Binding-site contacts:
Ligand atom N3 contacts residue LEU158 of chain 1.H at 3.6 Å.
Ligand atom C5' contacts residue ILE25 of chain 1.H at 3.8 Å (hydrophobic).
Ligand atom C4B contacts residue ARG628 of chain 1.G at 3.8 Å.
Ligand atom O1 contacts residue ASP111 of chain 1.H at 3.2 Å (salt-bridge).
Ligand atom C14 contacts residue ASP169 of chain 1.H at 3.6 Å.
Ligand atom C6 contacts residue LEU158 of chain 1.H at 3.8 Å (hydrophobic).
Ligand atom C2 contacts residue LEU158 of chain 1.H at 3.5 Å (hydrophobic).
Ligand atom CA' contacts residue ASP109 of chain 1.H at 3.7 Å.
Ligand atom N6 contacts residue MET108 of chain 1.H at 2.9 Å (h-bond).
Ligand atom C5 contacts residue LEU158 of chain 1.H at 3.5 Å (hydrophobic).
Ligand atom C5B contacts residue ARG628 of chain 1.G at 3.7 Å.
Ligand atom C5B contacts residue ARG647 of chain 1.G at 3.8 Å.
Ligand atom C11 contacts residue PHE105 of chain 1.H at 3.4 Å (hydrophobic).
Ligand atom C1B contacts residue ARG628 of chain 1.G at 3.8 Å.
Ligand atom C6' contacts residue TYR107 of chain 1.H at 3.4 Å (hydrophobic).
Ligand atom C4 contacts residue LEU158 of chain 1.H at 3.2 Å (hydrophobic).
Ligand atom N1B contacts residue ILE25 of chain 1.H at 3.4 Å (h-bond).
Ligand atom C4' contacts residue ILE25 of chain 1.H at 3.8 Å (hydrophobic).
Ligand atom C3B contacts residue ASN607 of chain 1.G at 3.4 Å.
Ligand atom C2B contacts residue ILE609 of chain 1.G at 3.8 Å (hydrophobic).
Ligand atom N7 contacts residue ALA46 of chain 1.H at 3.7 Å.
Ligand atom C5' contacts residue TYR107 of chain 1.H at 3.4 Å (hydrophobic).
Ligand atom CA' contacts residue HIS110 of chain 1.H at 3.5 Å.
Ligand atom N9 contacts residue LEU158 of chain 1.H at 3.5 Å.
Ligand atom N7 contacts residue LEU158 of chain 1.H at 3.8 Å.
Ligand atom C6' contacts residue ASP109 of chain 1.H at 3.6 Å.
Ligand atom N1 contacts residue LEU158 of chain 1.H at 3.5 Å.
Ligand atom C3' contacts residue ARG628 of chain 1.G at 3.1 Å.
Ligand atom C11 contacts residue ALA46 of chain 1.H at 3.5 Å (hydrophobic).
Ligand atom C1' contacts residue ASP109 of chain 1.H at 3.8 Å.
Ligand atom C8 contacts residue GLU106 of chain 1.H at 3.3 Å.
Ligand atom C1B contacts residue ILE25 of chain 1.H at 3.7 Å (hydrophobic).
Ligand atom C6' contacts residue MET108 of chain 1.H at 3.6 Å (hydrophobic).
Ligand atom N1B contacts residue ARG628 of chain 1.G at 3.8 Å.
Ligand atom CA' contacts residue MET108 of chain 1.H at 3.1 Å (hydrophobic).
Ligand atom C2' contacts residue ARG628 of chain 1.G at 3.2 Å.
Ligand atom N9 contacts residue ALA46 of chain 1.H at 3.7 Å.
Ligand atom C8 contacts residue ALA46 of chain 1.H at 3.1 Å (hydrophobic).
Ligand atom N7 contacts residue MET108 of chain 1.H at 3.3 Å (h-bond).
Ligand atom C4B contacts residue ARG647 of chain 1.G at 3.5 Å.

Sequence of chain 1.H:
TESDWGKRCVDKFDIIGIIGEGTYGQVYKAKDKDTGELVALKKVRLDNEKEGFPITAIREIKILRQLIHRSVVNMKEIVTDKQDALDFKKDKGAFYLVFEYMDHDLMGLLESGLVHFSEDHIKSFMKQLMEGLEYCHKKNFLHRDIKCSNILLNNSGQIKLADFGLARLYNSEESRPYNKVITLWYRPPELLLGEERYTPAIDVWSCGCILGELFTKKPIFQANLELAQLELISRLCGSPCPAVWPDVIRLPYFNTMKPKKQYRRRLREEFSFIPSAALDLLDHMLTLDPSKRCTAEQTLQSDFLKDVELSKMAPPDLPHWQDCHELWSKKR

Sequence of chain 1.G:
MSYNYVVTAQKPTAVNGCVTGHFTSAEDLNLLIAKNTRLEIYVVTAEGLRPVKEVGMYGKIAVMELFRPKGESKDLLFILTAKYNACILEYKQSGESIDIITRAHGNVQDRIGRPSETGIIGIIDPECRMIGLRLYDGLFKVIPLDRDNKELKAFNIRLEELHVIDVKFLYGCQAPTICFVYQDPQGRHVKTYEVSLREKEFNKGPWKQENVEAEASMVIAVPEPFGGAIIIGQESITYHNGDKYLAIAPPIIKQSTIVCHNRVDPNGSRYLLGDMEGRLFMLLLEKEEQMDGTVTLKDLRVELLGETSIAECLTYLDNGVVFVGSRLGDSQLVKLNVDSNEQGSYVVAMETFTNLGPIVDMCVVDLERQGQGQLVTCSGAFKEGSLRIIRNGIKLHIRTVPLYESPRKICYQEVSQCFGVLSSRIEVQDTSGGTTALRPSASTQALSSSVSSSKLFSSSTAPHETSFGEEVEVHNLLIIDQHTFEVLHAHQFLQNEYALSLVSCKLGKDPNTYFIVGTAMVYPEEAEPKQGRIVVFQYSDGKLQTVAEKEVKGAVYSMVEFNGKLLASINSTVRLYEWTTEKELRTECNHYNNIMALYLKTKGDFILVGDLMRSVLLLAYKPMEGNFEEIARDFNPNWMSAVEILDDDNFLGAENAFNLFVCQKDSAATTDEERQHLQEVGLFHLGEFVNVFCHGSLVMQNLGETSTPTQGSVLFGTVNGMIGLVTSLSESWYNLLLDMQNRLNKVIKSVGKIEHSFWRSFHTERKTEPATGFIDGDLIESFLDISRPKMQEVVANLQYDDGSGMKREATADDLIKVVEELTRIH

This small molecule binds to this protein.
Small molecule (SMILES): CC[C@H](CO)Nc1nc(NCc2ccc(-c3ccccn3)cc2)c2ncn(C(C)C)c2n1